Binding-site contacts:
Ligand atom C6 contacts residue PRO269 of chain 1.C at 3.7 Å (hydrophobic).
Ligand atom C4 contacts residue PRO269 of chain 1.C at 3.8 Å (hydrophobic).
Ligand atom C1 contacts residue HEM1 of chain 1.M at 3.7 Å.
Ligand atom N5 contacts residue HEM1 of chain 1.M at 4.0 Å.
Ligand atom C9 contacts residue GLU296 of chain 1.C at 3.8 Å.
Ligand atom C3 contacts residue HEM1 of chain 1.M at 3.3 Å.
Ligand atom C6 contacts residue GLU296 of chain 1.C at 3.4 Å.
Ligand atom N5 contacts residue PRO269 of chain 1.C at 3.7 Å.
Ligand atom O16 contacts residue TYR266 of chain 1.C at 2.8 Å (h-bond).
Ligand atom C15 contacts residue GLN182 of chain 1.C at 3.8 Å.
Ligand atom C13 contacts residue GLU296 of chain 1.C at 3.5 Å.
Ligand atom C4 contacts residue TRP291 of chain 1.C at 3.2 Å (hydrophobic).
Ligand atom C19 contacts residue ARG185 of chain 1.C at 3.6 Å.
Ligand atom C4 contacts residue GLU296 of chain 1.C at 3.5 Å.
Ligand atom C1 contacts residue GLY290 of chain 1.C at 3.7 Å.
Ligand atom C14 contacts residue HEM1 of chain 1.M at 3.5 Å.
Ligand atom C15 contacts residue TYR292 of chain 1.C at 3.9 Å (hydrophobic).
Ligand atom C10 contacts residue VAL271 of chain 1.C at 4.0 Å (hydrophobic).
Ligand atom N5 contacts residue GLU296 of chain 1.C at 2.7 Å (salt-bridge).
Ligand atom C4 contacts residue HEM1 of chain 1.M at 3.4 Å.
Ligand atom C2 contacts residue HEM1 of chain 1.M at 4.0 Å.
Ligand atom C11 contacts residue TYR292 of chain 1.C at 3.6 Å (hydrophobic).
Ligand atom C18 contacts residue TYR266 of chain 1.C at 3.8 Å (hydrophobic).
Ligand atom C1 contacts residue ASN289 of chain 1.C at 4.0 Å.
Ligand atom C7 contacts residue VAL271 of chain 1.C at 4.0 Å (hydrophobic).
Ligand atom C18 contacts residue ARG185 of chain 1.C at 3.4 Å.
Ligand atom C3 contacts residue PRO269 of chain 1.C at 4.0 Å (hydrophobic).
Ligand atom C2 contacts residue PRO269 of chain 1.C at 3.9 Å (hydrophobic).
Ligand atom N8 contacts residue GLU296 of chain 1.C at 2.7 Å (salt-bridge).
Ligand atom C3 contacts residue TRP291 of chain 1.C at 3.8 Å (hydrophobic).
Ligand atom C11 contacts residue PRO269 of chain 1.C at 3.7 Å (hydrophobic).
Ligand atom N12 contacts residue TYR292 of chain 1.C at 3.7 Å.
Ligand atom O16 contacts residue TYR292 of chain 1.C at 3.8 Å.
Ligand atom C14 contacts residue GLU296 of chain 1.C at 3.7 Å.
Ligand atom C1 contacts residue PHE288 of chain 1.C at 3.7 Å (hydrophobic).
Ligand atom C19 contacts residue ASP301 of chain 1.C at 3.6 Å.
Ligand atom C19 contacts residue ARG307 of chain 1.C at 3.3 Å.
Ligand atom C15 contacts residue TYR266 of chain 1.C at 3.7 Å (hydrophobic).
Ligand atom O16 contacts residue GLN182 of chain 1.C at 3.2 Å.
Ligand atom C1 contacts residue PRO269 of chain 1.C at 4.0 Å (hydrophobic).

This small molecule binds to this protein.
Small molecule (SMILES): CCOC(=O)N1CCC(Nc2cc(C)ccn2)CC1

Sequence of chain 1.C:
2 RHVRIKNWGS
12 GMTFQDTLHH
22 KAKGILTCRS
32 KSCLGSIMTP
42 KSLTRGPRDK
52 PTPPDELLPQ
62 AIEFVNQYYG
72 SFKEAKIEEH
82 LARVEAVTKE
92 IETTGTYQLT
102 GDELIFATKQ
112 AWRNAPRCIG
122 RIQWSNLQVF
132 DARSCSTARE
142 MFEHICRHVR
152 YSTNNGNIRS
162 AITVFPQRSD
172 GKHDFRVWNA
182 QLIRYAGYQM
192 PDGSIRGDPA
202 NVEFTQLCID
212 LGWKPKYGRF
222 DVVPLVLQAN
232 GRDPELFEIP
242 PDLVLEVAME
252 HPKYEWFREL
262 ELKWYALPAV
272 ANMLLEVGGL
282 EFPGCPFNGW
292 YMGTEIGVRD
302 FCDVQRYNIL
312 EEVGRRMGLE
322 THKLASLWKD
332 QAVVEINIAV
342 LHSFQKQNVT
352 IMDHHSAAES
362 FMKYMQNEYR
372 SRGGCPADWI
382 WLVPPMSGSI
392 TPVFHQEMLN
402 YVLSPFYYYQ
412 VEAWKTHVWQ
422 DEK